Binding-site contacts:
Ligand atom O5 contacts residue ASN119 of chain 1.D at 2.3 Å (h-bond).
Ligand atom C7 contacts residue SER118 of chain 1.D at 3.8 Å.
Ligand atom C2 contacts residue ASN119 of chain 1.D at 2.5 Å.
Ligand atom C3 contacts residue ASN119 of chain 1.D at 3.8 Å.
Ligand atom C5 contacts residue ASN119 of chain 1.D at 3.7 Å.
Ligand atom C1 contacts residue ASN119 of chain 1.D at 1.4 Å.
Ligand atom C4 contacts residue ASN119 of chain 1.D at 4.2 Å.
Ligand atom O7 contacts residue ASN119 of chain 1.D at 3.0 Å (h-bond).
Ligand atom C8 contacts residue SER118 of chain 1.D at 4.1 Å.
Ligand atom N2 contacts residue ASN119 of chain 1.D at 3.0 Å (h-bond).
Ligand atom C7 contacts residue ASN119 of chain 1.D at 3.3 Å.
Ligand atom O7 contacts residue SER118 of chain 1.D at 2.7 Å (h-bond).
Ligand atom C8 contacts residue ASN119 of chain 1.D at 3.6 Å.

The small molecule below binds the protein below.
Small molecule (SMILES): CC(=O)N[C@@H]1[C@@H](O)[C@H](O)[C@@H](CO)O[C@H]1O

Sequence of chain 1.D:
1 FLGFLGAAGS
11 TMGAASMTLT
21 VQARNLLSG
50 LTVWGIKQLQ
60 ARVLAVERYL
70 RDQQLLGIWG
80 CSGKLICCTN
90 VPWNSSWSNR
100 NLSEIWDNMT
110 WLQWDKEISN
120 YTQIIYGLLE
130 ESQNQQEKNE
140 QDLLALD